Binding-site contacts:
Ligand atom C2 contacts residue TYR87 of chain 1.A at 3.6 Å (hydrophobic).
Ligand atom C14 contacts residue GLY66 of chain 2.A at 3.6 Å.
Ligand atom C13 contacts residue GLY142 of chain 1.A at 3.5 Å.
Ligand atom C5 contacts residue PHE105 of chain 1.A at 4.0 Å (hydrophobic).
Ligand atom C6 contacts residue PHE105 of chain 1.A at 3.5 Å (hydrophobic).
Ligand atom N3 contacts residue PHE149 of chain 1.A at 3.7 Å.
Ligand atom C14 contacts residue GLY142 of chain 1.A at 3.7 Å.
Ligand atom N3 contacts residue TYR87 of chain 1.A at 2.8 Å (h-bond).
Ligand atom N9 contacts residue THR71 of chain 1.A at 3.8 Å.
Ligand atom C8 contacts residue GLN73 of chain 1.A at 4.0 Å.
Ligand atom C12 contacts residue ASP67 of chain 2.A at 3.5 Å.
Ligand atom C5 contacts residue ASP67 of chain 2.A at 3.6 Å.
Ligand atom C2 contacts residue PHE105 of chain 1.A at 3.5 Å (hydrophobic).
Ligand atom C15 contacts residue GLY142 of chain 1.A at 3.8 Å.
Ligand atom C15 contacts residue VAL65 of chain 2.A at 3.8 Å (hydrophobic).
Ligand atom C8 contacts residue VAL89 of chain 1.A at 3.7 Å (hydrophobic).
Ligand atom C13 contacts residue GLY66 of chain 2.A at 3.8 Å.
Ligand atom C8 contacts residue THR71 of chain 1.A at 3.6 Å.
Ligand atom C11 contacts residue PHE68 of chain 2.A at 3.8 Å (hydrophobic).
Ligand atom C12 contacts residue GLY142 of chain 1.A at 3.8 Å.
Ligand atom C4 contacts residue PHE149 of chain 1.A at 4.0 Å (hydrophobic).
Ligand atom C4 contacts residue GLN73 of chain 1.A at 3.9 Å.
Ligand atom C2 contacts residue PHE149 of chain 1.A at 3.7 Å (hydrophobic).
Ligand atom C15 contacts residue ALA141 of chain 1.A at 3.8 Å (hydrophobic).
Ligand atom C8 contacts residue ASP67 of chain 2.A at 3.6 Å.
Ligand atom N10 contacts residue PHE105 of chain 1.A at 3.9 Å.
Ligand atom N7 contacts residue LEU62 of chain 1.A at 4.0 Å.
Ligand atom N1 contacts residue PHE105 of chain 1.A at 3.4 Å.
Ligand atom N10 contacts residue PHE68 of chain 2.A at 3.9 Å.
Ligand atom N9 contacts residue ASP67 of chain 2.A at 2.7 Å (salt-bridge).
Ligand atom N7 contacts residue TYR87 of chain 1.A at 3.7 Å.
Ligand atom C2 contacts residue PHE146 of chain 1.A at 4.0 Å (hydrophobic).
Ligand atom N10 contacts residue ASP67 of chain 2.A at 2.7 Å (salt-bridge).
Ligand atom C15 contacts residue ARG145 of chain 1.A at 4.1 Å.
Ligand atom C6 contacts residue ASP67 of chain 2.A at 3.7 Å.
Ligand atom C11 contacts residue ASP67 of chain 2.A at 3.4 Å.
Ligand atom C11 contacts residue ARG145 of chain 1.A at 3.9 Å.
Ligand atom N9 contacts residue VAL89 of chain 1.A at 4.0 Å.
Ligand atom N7 contacts residue GLN73 of chain 1.A at 3.0 Å (h-bond).
Ligand atom C4 contacts residue TYR87 of chain 1.A at 3.6 Å (hydrophobic).

Sequence of chain 2.A:
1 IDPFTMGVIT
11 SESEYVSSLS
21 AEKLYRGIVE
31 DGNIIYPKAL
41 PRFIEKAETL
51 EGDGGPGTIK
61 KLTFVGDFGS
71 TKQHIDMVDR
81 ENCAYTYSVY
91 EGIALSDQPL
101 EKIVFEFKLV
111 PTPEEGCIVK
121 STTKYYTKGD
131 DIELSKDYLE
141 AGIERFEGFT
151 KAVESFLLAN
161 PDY

This protein binds this small molecule.
Small molecule (SMILES): CC(C)=CCNc1ncnc2[nH]cnc12

Sequence of chain 1.A:
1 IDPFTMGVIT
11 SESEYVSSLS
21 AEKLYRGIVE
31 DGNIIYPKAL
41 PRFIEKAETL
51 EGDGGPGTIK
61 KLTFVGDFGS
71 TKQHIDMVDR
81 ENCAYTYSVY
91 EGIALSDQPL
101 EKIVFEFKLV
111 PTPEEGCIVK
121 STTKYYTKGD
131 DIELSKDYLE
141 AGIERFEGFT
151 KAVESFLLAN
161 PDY